A small-molecule ligand and the protein it binds are described below.
Small molecule (SMILES): CC(=O)N[C@H]1[C@H](O[C@H]2[C@H](O)[C@@H](NC(C)=O)CO[C@@H]2CO)O[C@H](CO)[C@@H](O[C@@H]2O[C@H](CO[C@H]3O[C@H](CO[C@H]4O[C@H](CO)[C@@H](O)[C@H](O)[C@@H]4O)[C@@H](O)[C@H](O[C@H]4O[C@H](CO)[C@@H](O)[C@H](O)[C@@H]4O)[C@@H]3O)[C@@H](O)[C@H](O)[C@@H]2O)[C@@H]1O

Sequence of chain 1.A:
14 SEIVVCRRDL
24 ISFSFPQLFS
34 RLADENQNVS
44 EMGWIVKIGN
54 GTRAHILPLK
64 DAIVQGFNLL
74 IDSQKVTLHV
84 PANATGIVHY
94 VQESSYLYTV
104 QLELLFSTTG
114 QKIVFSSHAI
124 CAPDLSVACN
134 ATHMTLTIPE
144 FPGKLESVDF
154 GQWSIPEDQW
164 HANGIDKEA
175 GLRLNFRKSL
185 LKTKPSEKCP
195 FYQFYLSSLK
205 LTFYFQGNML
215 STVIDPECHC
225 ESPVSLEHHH

Binding-site contacts:
Ligand atom C4 contacts residue ASP169 of chain 1.A at 4.1 Å.
Ligand atom C3 contacts residue THR135 of chain 1.A at 3.8 Å.
Ligand atom C4 contacts residue ARG181 of chain 1.A at 3.7 Å.
Ligand atom N2 contacts residue THR135 of chain 1.A at 3.6 Å.
Ligand atom C1 contacts residue ASN133 of chain 1.A at 1.4 Å.
Ligand atom C3 contacts residue ASN133 of chain 1.A at 3.7 Å.
Ligand atom C6 contacts residue ASP169 of chain 1.A at 3.4 Å.
Ligand atom O3 contacts residue ASP169 of chain 1.A at 3.6 Å.
Ligand atom C3 contacts residue ARG181 of chain 1.A at 3.9 Å.
Ligand atom O7 contacts residue ASN133 of chain 1.A at 3.6 Å.
Ligand atom C5 contacts residue HIS136 of chain 1.A at 3.9 Å.
Ligand atom C6 contacts residue ASN179 of chain 1.A at 3.2 Å.
Ligand atom O5 contacts residue ASN133 of chain 1.A at 2.4 Å (h-bond).
Ligand atom C4 contacts residue HIS164 of chain 1.A at 3.6 Å.
Ligand atom C1 contacts residue ARG181 of chain 1.A at 3.8 Å.
Ligand atom O2 contacts residue LYS170 of chain 1.A at 3.7 Å.
Ligand atom O4 contacts residue HIS164 of chain 1.A at 3.8 Å.
Ligand atom C7 contacts residue ASN133 of chain 1.A at 3.4 Å.
Ligand atom C2 contacts residue ASN133 of chain 1.A at 2.4 Å.
Ligand atom N2 contacts residue ASN133 of chain 1.A at 2.8 Å (h-bond).
Ligand atom C6 contacts residue HIS164 of chain 1.A at 3.9 Å.
Ligand atom O2 contacts residue HIS164 of chain 1.A at 3.7 Å.
Ligand atom C8 contacts residue HIS136 of chain 1.A at 4.0 Å.
Ligand atom O2 contacts residue ASP169 of chain 1.A at 4.1 Å.
Ligand atom C7 contacts residue HIS136 of chain 1.A at 4.0 Å.
Ligand atom O6 contacts residue ASN179 of chain 1.A at 2.9 Å (h-bond).
Ligand atom O3 contacts residue LYS170 of chain 1.A at 4.1 Å.
Ligand atom O4 contacts residue ASP169 of chain 1.A at 2.9 Å (salt-bridge).
Ligand atom O6 contacts residue ARG177 of chain 1.A at 3.2 Å (salt-bridge).
Ligand atom C1 contacts residue THR135 of chain 1.A at 3.6 Å.
Ligand atom C5 contacts residue ASN133 of chain 1.A at 3.7 Å.
Ligand atom O7 contacts residue HIS136 of chain 1.A at 3.3 Å.
Ligand atom O3 contacts residue ARG181 of chain 1.A at 2.8 Å (salt-bridge).
Ligand atom O6 contacts residue THR138 of chain 1.A at 3.4 Å (h-bond).
Ligand atom C2 contacts residue THR135 of chain 1.A at 3.9 Å.
Ligand atom C8 contacts residue ASP169 of chain 1.A at 3.1 Å.
Ligand atom O5 contacts residue ARG181 of chain 1.A at 3.6 Å.
Ligand atom C5 contacts residue ARG181 of chain 1.A at 3.6 Å.
Ligand atom O4 contacts residue ARG181 of chain 1.A at 2.9 Å (salt-bridge).
Ligand atom O6 contacts residue HIS164 of chain 1.A at 4.0 Å.